Sequence of chain 1.C:
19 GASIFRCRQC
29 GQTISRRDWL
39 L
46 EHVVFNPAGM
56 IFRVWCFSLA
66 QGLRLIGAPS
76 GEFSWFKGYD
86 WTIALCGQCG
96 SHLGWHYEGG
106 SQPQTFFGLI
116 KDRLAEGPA

The protein below binds the small molecule below.
Small molecule (SMILES): O=C1CCCC(=O)N1

Binding-site contacts:
Ligand atom C06 contacts residue TRP86 of chain 1.C at 3.9 Å (hydrophobic).
Ligand atom C08 contacts residue TRP80 of chain 1.C at 3.8 Å (hydrophobic).
Ligand atom C04 contacts residue TRP86 of chain 1.C at 3.9 Å (hydrophobic).
Ligand atom N03 contacts residue SER79 of chain 1.C at 4.4 Å.
Ligand atom C04 contacts residue SER79 of chain 1.C at 4.2 Å.
Ligand atom C06 contacts residue TYR102 of chain 1.C at 3.7 Å (hydrophobic).
Ligand atom C02 contacts residue PHE78 of chain 1.C at 3.6 Å (hydrophobic).
Ligand atom O01 contacts residue PRO52 of chain 1.C at 3.3 Å.
Ligand atom O01 contacts residue TRP80 of chain 1.C at 3.4 Å.
Ligand atom O05 contacts residue TYR102 of chain 1.C at 2.6 Å (h-bond).
Ligand atom N03 contacts residue PHE78 of chain 1.C at 2.9 Å (h-bond).
Ligand atom C06 contacts residue TRP100 of chain 1.C at 3.5 Å (hydrophobic).
Ligand atom C08 contacts residue TRP100 of chain 1.C at 4.0 Å (hydrophobic).
Ligand atom O05 contacts residue SER79 of chain 1.C at 3.6 Å.
Ligand atom C02 contacts residue TRP80 of chain 1.C at 3.4 Å (hydrophobic).
Ligand atom O05 contacts residue TRP80 of chain 1.C at 3.2 Å (h-bond).
Ligand atom C04 contacts residue TRP80 of chain 1.C at 3.4 Å (hydrophobic).
Ligand atom O01 contacts residue ASN51 of chain 1.C at 3.5 Å.
Ligand atom C02 contacts residue PRO52 of chain 1.C at 4.5 Å (hydrophobic).
Ligand atom C07 contacts residue TRP86 of chain 1.C at 3.9 Å (hydrophobic).
Ligand atom C06 contacts residue TRP80 of chain 1.C at 4.0 Å (hydrophobic).
Ligand atom N03 contacts residue TRP80 of chain 1.C at 3.4 Å.
Ligand atom C02 contacts residue ASN51 of chain 1.C at 4.5 Å.
Ligand atom C04 contacts residue PHE78 of chain 1.C at 3.6 Å (hydrophobic).
Ligand atom C07 contacts residue TRP100 of chain 1.C at 3.5 Å (hydrophobic).
Ligand atom O05 contacts residue TRP86 of chain 1.C at 3.7 Å.
Ligand atom O05 contacts residue PHE78 of chain 1.C at 3.7 Å.
Ligand atom C04 contacts residue TYR102 of chain 1.C at 3.5 Å (hydrophobic).
Ligand atom O01 contacts residue PHE78 of chain 1.C at 3.7 Å.